Sequence of chain 1.D:
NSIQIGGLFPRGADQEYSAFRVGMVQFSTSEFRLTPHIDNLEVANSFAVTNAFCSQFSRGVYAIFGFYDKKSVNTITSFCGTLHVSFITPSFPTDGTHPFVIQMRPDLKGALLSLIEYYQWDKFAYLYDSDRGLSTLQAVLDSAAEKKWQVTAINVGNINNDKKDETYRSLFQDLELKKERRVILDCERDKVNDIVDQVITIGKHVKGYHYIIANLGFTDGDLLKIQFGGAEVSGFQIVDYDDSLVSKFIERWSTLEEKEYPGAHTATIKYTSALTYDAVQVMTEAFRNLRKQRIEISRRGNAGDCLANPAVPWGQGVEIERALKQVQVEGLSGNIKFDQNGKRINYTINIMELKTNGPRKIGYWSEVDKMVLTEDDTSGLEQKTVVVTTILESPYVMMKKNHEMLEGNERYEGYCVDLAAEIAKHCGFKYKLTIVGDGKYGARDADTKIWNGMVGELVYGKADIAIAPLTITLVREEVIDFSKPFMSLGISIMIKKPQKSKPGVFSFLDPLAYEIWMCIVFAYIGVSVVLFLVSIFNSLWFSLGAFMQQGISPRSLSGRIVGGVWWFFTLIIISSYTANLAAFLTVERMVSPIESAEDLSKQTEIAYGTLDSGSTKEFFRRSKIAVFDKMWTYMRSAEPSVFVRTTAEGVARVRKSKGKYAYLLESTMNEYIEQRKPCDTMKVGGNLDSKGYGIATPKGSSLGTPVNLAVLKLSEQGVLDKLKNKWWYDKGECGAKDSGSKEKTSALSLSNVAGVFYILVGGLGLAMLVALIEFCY

Sequence of chain 1.A:
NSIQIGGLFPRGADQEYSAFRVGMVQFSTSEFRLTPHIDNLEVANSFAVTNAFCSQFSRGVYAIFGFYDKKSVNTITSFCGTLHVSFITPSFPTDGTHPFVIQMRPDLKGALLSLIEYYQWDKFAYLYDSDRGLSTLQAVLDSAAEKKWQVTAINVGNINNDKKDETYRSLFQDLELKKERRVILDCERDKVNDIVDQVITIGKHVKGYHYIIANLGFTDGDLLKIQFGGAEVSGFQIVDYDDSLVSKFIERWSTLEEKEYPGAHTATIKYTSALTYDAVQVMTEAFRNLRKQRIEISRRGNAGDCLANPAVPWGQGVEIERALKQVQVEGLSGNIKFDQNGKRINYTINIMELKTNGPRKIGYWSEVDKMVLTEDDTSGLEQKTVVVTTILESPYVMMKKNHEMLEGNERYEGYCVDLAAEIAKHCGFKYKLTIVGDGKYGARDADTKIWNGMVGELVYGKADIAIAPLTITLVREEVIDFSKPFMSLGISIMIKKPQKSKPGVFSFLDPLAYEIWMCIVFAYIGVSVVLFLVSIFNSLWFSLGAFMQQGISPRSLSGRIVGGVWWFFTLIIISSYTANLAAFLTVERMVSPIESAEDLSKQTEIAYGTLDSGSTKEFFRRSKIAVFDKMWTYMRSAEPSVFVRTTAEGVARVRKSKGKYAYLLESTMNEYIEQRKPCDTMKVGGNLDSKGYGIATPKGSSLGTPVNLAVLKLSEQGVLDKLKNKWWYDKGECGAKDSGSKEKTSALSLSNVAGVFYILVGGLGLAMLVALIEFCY

The protein below binds the small molecule below.
Small molecule (SMILES): CNC(=O)N1N=C(c2ccc(N)c(Br)c2)c2cc3c(cc2C[C@H]1C)OCO3

Sequence of chain 1.B:
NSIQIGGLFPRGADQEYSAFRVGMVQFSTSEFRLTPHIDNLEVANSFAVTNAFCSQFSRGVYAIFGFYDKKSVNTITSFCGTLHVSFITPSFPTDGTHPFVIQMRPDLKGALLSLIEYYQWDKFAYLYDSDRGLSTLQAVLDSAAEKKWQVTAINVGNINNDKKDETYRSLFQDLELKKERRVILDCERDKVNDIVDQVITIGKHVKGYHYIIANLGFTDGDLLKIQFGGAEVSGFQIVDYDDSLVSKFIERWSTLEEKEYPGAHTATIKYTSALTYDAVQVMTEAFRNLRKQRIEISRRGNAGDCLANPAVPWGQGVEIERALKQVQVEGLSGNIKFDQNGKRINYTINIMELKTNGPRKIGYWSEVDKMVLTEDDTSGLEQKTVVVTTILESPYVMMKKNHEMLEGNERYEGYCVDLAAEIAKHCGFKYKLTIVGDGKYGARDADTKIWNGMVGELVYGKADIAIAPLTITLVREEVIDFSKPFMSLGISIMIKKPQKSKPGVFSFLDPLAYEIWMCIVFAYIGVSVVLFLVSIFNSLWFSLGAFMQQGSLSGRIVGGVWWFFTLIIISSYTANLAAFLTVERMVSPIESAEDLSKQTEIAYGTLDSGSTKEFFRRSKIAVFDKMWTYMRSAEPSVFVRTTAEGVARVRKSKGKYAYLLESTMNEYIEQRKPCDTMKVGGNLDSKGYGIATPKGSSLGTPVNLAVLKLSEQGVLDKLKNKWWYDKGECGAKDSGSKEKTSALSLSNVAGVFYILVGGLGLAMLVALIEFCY

Sequence of chain 1.C:
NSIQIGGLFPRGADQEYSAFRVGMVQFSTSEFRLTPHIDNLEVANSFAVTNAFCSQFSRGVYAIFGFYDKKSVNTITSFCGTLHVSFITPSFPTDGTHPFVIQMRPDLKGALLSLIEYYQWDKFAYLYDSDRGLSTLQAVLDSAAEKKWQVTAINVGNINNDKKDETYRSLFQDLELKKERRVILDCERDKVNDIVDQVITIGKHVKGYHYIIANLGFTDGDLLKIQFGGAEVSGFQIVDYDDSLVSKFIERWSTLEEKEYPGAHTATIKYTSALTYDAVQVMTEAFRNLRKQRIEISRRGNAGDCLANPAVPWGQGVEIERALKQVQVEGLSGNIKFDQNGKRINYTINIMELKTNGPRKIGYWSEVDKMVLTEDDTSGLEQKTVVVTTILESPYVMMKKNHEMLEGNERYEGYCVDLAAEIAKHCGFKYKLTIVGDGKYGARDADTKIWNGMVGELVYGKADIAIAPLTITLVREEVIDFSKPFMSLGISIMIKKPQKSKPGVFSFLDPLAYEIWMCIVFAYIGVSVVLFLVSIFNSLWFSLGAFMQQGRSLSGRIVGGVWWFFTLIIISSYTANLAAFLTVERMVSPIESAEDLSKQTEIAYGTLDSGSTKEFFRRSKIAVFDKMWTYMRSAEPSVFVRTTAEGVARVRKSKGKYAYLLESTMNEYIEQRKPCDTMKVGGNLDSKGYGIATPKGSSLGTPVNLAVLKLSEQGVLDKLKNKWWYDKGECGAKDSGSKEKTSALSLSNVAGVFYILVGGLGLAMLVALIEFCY

Binding-site contacts:
Ligand atom BR1 contacts residue ILE585 of chain 1.B at 3.8 Å.
Ligand atom NAK contacts residue ILE585 of chain 1.A at 4.1 Å.
Ligand atom CAF contacts residue TRP578 of chain 1.C at 3.2 Å (hydrophobic).
Ligand atom CAH contacts residue TRP578 of chain 1.D at 4.2 Å (hydrophobic).
Ligand atom CAO contacts residue ILE585 of chain 1.C at 3.1 Å (hydrophobic).
Ligand atom OAQ contacts residue THR581 of chain 1.C at 4.2 Å.
Ligand atom NBA contacts residue THR589 of chain 1.A at 3.8 Å.
Ligand atom BR1 contacts residue SER586 of chain 1.B at 2.7 Å.
Ligand atom CAP contacts residue ILE585 of chain 1.C at 2.5 Å (hydrophobic).
Ligand atom OAQ contacts residue LEU582 of chain 1.C at 2.3 Å.
Ligand atom CAN contacts residue ILE585 of chain 1.D at 4.1 Å (hydrophobic).
Ligand atom CAR contacts residue THR581 of chain 1.C at 3.4 Å.
Ligand atom NAI contacts residue LEU582 of chain 1.D at 4.1 Å.
Ligand atom CAT contacts residue ILE585 of chain 1.D at 3.9 Å (hydrophobic).
Ligand atom CAA contacts residue ILE585 of chain 1.D at 3.9 Å (hydrophobic).
Ligand atom CAR contacts residue ILE585 of chain 1.C at 2.4 Å (hydrophobic).
Ligand atom OAS contacts residue ILE585 of chain 1.A at 3.9 Å.
Ligand atom CAJ contacts residue ILE585 of chain 1.A at 3.2 Å (hydrophobic).
Ligand atom CAH contacts residue ILE585 of chain 1.A at 1.7 Å (hydrophobic).
Ligand atom CAE contacts residue TRP578 of chain 1.C at 3.4 Å (hydrophobic).
Ligand atom CAF contacts residue ILE585 of chain 1.C at 3.3 Å (hydrophobic).
Ligand atom CAJ contacts residue TRP578 of chain 1.D at 4.2 Å (hydrophobic).
Ligand atom OAS contacts residue TRP578 of chain 1.D at 3.0 Å.
Ligand atom OAG contacts residue ILE585 of chain 1.C at 3.4 Å.
Ligand atom CAH contacts residue THR581 of chain 1.A at 4.0 Å.
Ligand atom CAO contacts residue LEU582 of chain 1.C at 3.5 Å (hydrophobic).
Ligand atom CAM contacts residue ILE585 of chain 1.D at 4.1 Å (hydrophobic).
Ligand atom CAR contacts residue LEU582 of chain 1.C at 2.5 Å (hydrophobic).
Ligand atom NAI contacts residue ILE585 of chain 1.A at 2.0 Å.
Ligand atom OAG contacts residue LEU582 of chain 1.C at 3.1 Å.
Ligand atom NBA contacts residue THR589 of chain 1.C at 4.0 Å.
Ligand atom OAG contacts residue TRP578 of chain 1.C at 2.5 Å (h-bond).
Ligand atom CAH contacts residue LEU582 of chain 1.D at 4.1 Å (hydrophobic).
Ligand atom CAF contacts residue LEU582 of chain 1.C at 3.2 Å (hydrophobic).
Ligand atom CAP contacts residue LEU582 of chain 1.C at 2.8 Å (hydrophobic).
Ligand atom NAL contacts residue ILE585 of chain 1.A at 4.1 Å.
Ligand atom OAQ contacts residue ILE585 of chain 1.C at 1.9 Å.
Ligand atom CAA contacts residue TRP578 of chain 1.D at 3.7 Å (hydrophobic).
Ligand atom CAR contacts residue TRP578 of chain 1.C at 3.7 Å (hydrophobic).
Ligand atom BR1 contacts residue THR589 of chain 1.C at 4.0 Å.